Binding-site contacts:
Ligand atom C18 contacts residue ASP81 of chain 1.A at 3.8 Å.
Ligand atom C12 contacts residue TYR79 of chain 1.A at 3.7 Å (hydrophobic).
Ligand atom C1 contacts residue DMS1 of chain 1.E at 3.6 Å.
Ligand atom O5 contacts residue ALA16 of chain 1.A at 3.2 Å.
Ligand atom C4 contacts residue ASP15 of chain 1.A at 3.9 Å.
Ligand atom C11 contacts residue SER83 of chain 1.A at 3.2 Å.
Ligand atom C13 contacts residue ACT1 of chain 1.D at 3.1 Å.
Ligand atom C11 contacts residue PHE116 of chain 1.A at 3.5 Å (hydrophobic).
Ligand atom N10 contacts residue SER83 of chain 1.A at 3.3 Å (h-bond).
Ligand atom N16 contacts residue GLY221 of chain 1.A at 3.0 Å (h-bond).
Ligand atom O2 contacts residue ACT1 of chain 1.D at 3.5 Å (h-bond).
Ligand atom C15 contacts residue GLY221 of chain 1.A at 3.8 Å.
Ligand atom C14 contacts residue TYR79 of chain 1.A at 3.4 Å (hydrophobic).
Ligand atom N10 contacts residue ASP81 of chain 1.A at 2.9 Å (salt-bridge).
Ligand atom C9 contacts residue ACT1 of chain 1.D at 3.8 Å.
Ligand atom C17 contacts residue GLY221 of chain 1.A at 3.1 Å.
Ligand atom C8 contacts residue DMS1 of chain 1.E at 3.9 Å.
Ligand atom C9 contacts residue ASP81 of chain 1.A at 3.5 Å.
Ligand atom C6 contacts residue DMS1 of chain 1.E at 3.6 Å.
Ligand atom O5 contacts residue ILE122 of chain 1.A at 3.8 Å.
Ligand atom O5 contacts residue ACT1 of chain 1.D at 3.9 Å.
Ligand atom C13 contacts residue ASP81 of chain 1.A at 3.4 Å.
Ligand atom C4 contacts residue ILE10 of chain 1.A at 3.7 Å (hydrophobic).
Ligand atom O2 contacts residue DMS1 of chain 1.E at 3.6 Å.
Ligand atom C13 contacts residue DMS1 of chain 1.E at 3.8 Å.
Ligand atom C9 contacts residue DMS1 of chain 1.E at 3.9 Å.
Ligand atom C7 contacts residue DMS1 of chain 1.E at 3.7 Å.
Ligand atom C8 contacts residue ACT1 of chain 1.D at 3.8 Å.
Ligand atom C1 contacts residue ACT1 of chain 1.D at 3.3 Å.
Ligand atom C15 contacts residue TYR79 of chain 1.A at 3.4 Å (hydrophobic).
Ligand atom C11 contacts residue TYR79 of chain 1.A at 3.8 Å (hydrophobic).
Ligand atom N16 contacts residue ASP35 of chain 1.A at 3.8 Å.
Ligand atom C15 contacts residue ASP35 of chain 1.A at 3.1 Å.
Ligand atom C7 contacts residue ASP33 of chain 1.A at 3.6 Å.
Ligand atom C7 contacts residue ACT1 of chain 1.D at 3.8 Å.
Ligand atom C7 contacts residue ILE122 of chain 1.A at 3.7 Å (hydrophobic).
Ligand atom C18 contacts residue DMS1 of chain 1.E at 3.9 Å.
Ligand atom C4 contacts residue ACT1 of chain 1.D at 3.5 Å.
Ligand atom C6 contacts residue ACT1 of chain 1.D at 3.7 Å.
Ligand atom C11 contacts residue ASP81 of chain 1.A at 3.8 Å.

Sequence of chain 1.A:
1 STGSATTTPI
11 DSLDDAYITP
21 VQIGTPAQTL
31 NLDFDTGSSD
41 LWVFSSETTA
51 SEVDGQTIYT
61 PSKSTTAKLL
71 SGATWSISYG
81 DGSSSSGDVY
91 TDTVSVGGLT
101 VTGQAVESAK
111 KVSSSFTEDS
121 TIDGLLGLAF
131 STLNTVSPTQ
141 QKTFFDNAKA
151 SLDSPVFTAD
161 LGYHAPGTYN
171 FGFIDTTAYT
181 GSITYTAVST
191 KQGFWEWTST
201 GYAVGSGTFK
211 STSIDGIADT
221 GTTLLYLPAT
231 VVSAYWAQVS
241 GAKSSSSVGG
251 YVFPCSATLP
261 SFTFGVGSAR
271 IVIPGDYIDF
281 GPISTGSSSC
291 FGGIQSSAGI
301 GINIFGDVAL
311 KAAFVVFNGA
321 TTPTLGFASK

A protein and the small-molecule ligand that binds it are described below.
Small molecule (SMILES): c1cc(CNc2ccc3c(c2)OCCO3)ccn1